Binding-site contacts:
Ligand atom O35 contacts residue ASN142 of chain 1.A at 3.9 Å.
Ligand atom C17 contacts residue ASN142 of chain 1.A at 3.7 Å.
Ligand atom O35 contacts residue SER144 of chain 1.A at 3.2 Å (h-bond).
Ligand atom C18 contacts residue GLY143 of chain 1.A at 3.8 Å.
Ligand atom C34 contacts residue CYS145 of chain 1.A at 1.8 Å (hydrophobic).
Ligand atom N32 contacts residue CYS145 of chain 1.A at 3.4 Å (h-bond).
Ligand atom C12 contacts residue CYS44 of chain 1.A at 3.0 Å (hydrophobic).
Ligand atom C16 contacts residue ASN142 of chain 1.A at 3.2 Å.
Ligand atom C10 contacts residue HIS41 of chain 1.A at 3.7 Å.
Ligand atom C01 contacts residue MET49 of chain 1.A at 3.7 Å (hydrophobic).
Ligand atom O35 contacts residue CYS145 of chain 1.A at 2.9 Å (h-bond).
Ligand atom N02 contacts residue MET49 of chain 1.A at 3.7 Å.
Ligand atom C23 contacts residue ASN142 of chain 1.A at 3.8 Å.
Ligand atom C31 contacts residue SER46 of chain 1.A at 3.2 Å.
Ligand atom N02 contacts residue SER46 of chain 1.A at 3.0 Å (h-bond).
Ligand atom N11 contacts residue MET49 of chain 1.A at 3.6 Å.
Ligand atom C33 contacts residue GLY143 of chain 1.A at 3.5 Å.
Ligand atom O22 contacts residue ASN142 of chain 1.A at 3.9 Å.
Ligand atom C26 contacts residue SER46 of chain 1.A at 3.4 Å.
Ligand atom C03 contacts residue SER46 of chain 1.A at 3.8 Å.
Ligand atom N11 contacts residue HIS41 of chain 1.A at 3.1 Å (h-bond).
Ligand atom C13 contacts residue THR25 of chain 1.A at 3.6 Å.
Ligand atom C13 contacts residue THR45 of chain 1.A at 3.6 Å.
Ligand atom C01 contacts residue SER46 of chain 1.A at 3.1 Å.
Ligand atom C15 contacts residue ASN142 of chain 1.A at 3.9 Å.
Ligand atom C27 contacts residue LEU50 of chain 1.A at 3.8 Å (hydrophobic).
Ligand atom O35 contacts residue GLY143 of chain 1.A at 2.8 Å (h-bond).
Ligand atom C33 contacts residue CYS145 of chain 1.A at 2.7 Å (hydrophobic).
Ligand atom C12 contacts residue THR45 of chain 1.A at 4.0 Å.
Ligand atom C13 contacts residue CYS44 of chain 1.A at 3.2 Å (hydrophobic).
Ligand atom C12 contacts residue THR25 of chain 1.A at 3.6 Å.
Ligand atom C12 contacts residue HIS41 of chain 1.A at 3.6 Å.
Ligand atom N32 contacts residue ASN142 of chain 1.A at 3.7 Å.
Ligand atom C25 contacts residue ASN142 of chain 1.A at 3.6 Å.
Ligand atom C19 contacts residue THR25 of chain 1.A at 3.8 Å.
Ligand atom O21 contacts residue SER46 of chain 1.A at 3.9 Å.
Ligand atom C07 contacts residue ASN142 of chain 1.A at 3.7 Å.
Ligand atom C13 contacts residue SER46 of chain 1.A at 3.6 Å.
Ligand atom C14 contacts residue SER46 of chain 1.A at 3.8 Å.
Ligand atom C10 contacts residue MET49 of chain 1.A at 3.7 Å (hydrophobic).

This protein binds this small molecule.
Small molecule (SMILES): O=C(CCl)Nc1cccc(N(C(=O)c2ccco2)[C@@H](C(=O)NCc2ccccc2)c2cccnc2)c1

Sequence of chain 1.A:
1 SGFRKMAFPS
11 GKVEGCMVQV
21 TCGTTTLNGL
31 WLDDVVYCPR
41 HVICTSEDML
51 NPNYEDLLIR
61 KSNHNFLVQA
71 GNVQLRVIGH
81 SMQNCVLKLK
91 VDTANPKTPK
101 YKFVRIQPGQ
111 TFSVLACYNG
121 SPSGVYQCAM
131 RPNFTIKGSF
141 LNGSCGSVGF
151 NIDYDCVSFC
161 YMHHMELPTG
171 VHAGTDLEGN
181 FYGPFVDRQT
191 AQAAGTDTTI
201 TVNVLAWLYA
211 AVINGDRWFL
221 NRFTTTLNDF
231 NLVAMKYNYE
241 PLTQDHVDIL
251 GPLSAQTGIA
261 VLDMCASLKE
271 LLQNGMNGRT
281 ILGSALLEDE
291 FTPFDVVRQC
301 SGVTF